Sequence of chain 1.B:
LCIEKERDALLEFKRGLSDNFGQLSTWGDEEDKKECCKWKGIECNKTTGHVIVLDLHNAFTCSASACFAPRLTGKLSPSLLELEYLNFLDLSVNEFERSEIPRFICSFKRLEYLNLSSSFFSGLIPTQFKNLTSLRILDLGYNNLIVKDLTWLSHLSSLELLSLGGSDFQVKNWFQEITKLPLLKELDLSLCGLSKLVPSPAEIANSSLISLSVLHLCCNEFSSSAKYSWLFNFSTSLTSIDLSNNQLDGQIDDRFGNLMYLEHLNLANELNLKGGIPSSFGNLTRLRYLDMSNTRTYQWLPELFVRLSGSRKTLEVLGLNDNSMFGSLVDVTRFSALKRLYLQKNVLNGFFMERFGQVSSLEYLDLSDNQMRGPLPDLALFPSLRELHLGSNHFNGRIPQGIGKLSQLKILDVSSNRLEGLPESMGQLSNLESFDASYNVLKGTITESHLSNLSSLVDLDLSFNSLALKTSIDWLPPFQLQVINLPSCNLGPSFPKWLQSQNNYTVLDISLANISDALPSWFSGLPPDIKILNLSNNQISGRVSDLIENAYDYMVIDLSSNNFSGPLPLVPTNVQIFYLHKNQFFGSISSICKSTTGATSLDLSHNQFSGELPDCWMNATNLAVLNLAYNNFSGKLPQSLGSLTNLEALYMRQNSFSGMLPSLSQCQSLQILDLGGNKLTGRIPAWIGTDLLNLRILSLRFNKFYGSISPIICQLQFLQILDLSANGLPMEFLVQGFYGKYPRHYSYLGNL

Binding-site contacts:
Ligand atom C6 contacts residue SER684 of chain 1.B at 4.1 Å.
Ligand atom O5 contacts residue ASN660 of chain 1.B at 2.5 Å (h-bond).
Ligand atom C5 contacts residue SER684 of chain 1.B at 4.2 Å.
Ligand atom C7 contacts residue ASN660 of chain 1.B at 3.9 Å.
Ligand atom C2 contacts residue ASN660 of chain 1.B at 2.5 Å.
Ligand atom C1 contacts residue ASN660 of chain 1.B at 1.4 Å.
Ligand atom C5 contacts residue ASN660 of chain 1.B at 3.7 Å.
Ligand atom C2 contacts residue SER684 of chain 1.B at 4.4 Å.
Ligand atom C4 contacts residue ASN660 of chain 1.B at 4.3 Å.
Ligand atom N2 contacts residue ASN660 of chain 1.B at 2.9 Å (h-bond).
Ligand atom O6 contacts residue SER684 of chain 1.B at 4.3 Å.
Ligand atom C1 contacts residue SER684 of chain 1.B at 4.2 Å.
Ligand atom O6 contacts residue ASN660 of chain 1.B at 4.0 Å.
Ligand atom C3 contacts residue ASN660 of chain 1.B at 3.8 Å.
Ligand atom O5 contacts residue SER684 of chain 1.B at 3.4 Å (h-bond).
Ligand atom C4 contacts residue SER684 of chain 1.B at 4.5 Å.

This protein binds this small molecule.
Small molecule (SMILES): CC(=O)N[C@@H]1[C@@H](O)[C@H](O)[C@@H](CO)O[C@H]1O